A small-molecule ligand and the protein it binds are described below.
Small molecule (SMILES): Nc1nc2c(ncn2[C@@H]2O[C@H](CO[P](=O)(O)O[P](=O)(O)NP(=O)(O)O)[C@@H](O)[C@H]2O)c(=O)[nH]1

Sequence of chain 2.A:
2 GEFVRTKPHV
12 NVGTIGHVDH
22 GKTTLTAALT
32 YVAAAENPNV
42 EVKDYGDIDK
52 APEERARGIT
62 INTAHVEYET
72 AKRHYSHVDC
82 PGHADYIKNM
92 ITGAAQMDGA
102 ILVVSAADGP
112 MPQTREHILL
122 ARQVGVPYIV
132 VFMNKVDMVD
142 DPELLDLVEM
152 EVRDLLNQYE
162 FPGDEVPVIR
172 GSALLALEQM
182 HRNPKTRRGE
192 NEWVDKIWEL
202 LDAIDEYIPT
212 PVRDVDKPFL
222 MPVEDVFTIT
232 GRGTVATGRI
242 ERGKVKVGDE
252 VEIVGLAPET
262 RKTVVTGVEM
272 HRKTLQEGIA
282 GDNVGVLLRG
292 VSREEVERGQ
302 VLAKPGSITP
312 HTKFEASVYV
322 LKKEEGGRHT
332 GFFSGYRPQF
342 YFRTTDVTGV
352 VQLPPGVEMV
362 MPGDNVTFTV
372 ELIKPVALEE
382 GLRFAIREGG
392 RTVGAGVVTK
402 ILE

Binding-site contacts:
Ligand atom N1 contacts residue ASP138 of chain 2.A at 2.8 Å (salt-bridge).
Ligand atom O2B contacts residue THR24 of chain 2.A at 2.8 Å (h-bond).
Ligand atom C5 contacts residue LEU175 of chain 2.A at 3.4 Å (hydrophobic).
Ligand atom O6 contacts residue ASN135 of chain 2.A at 3.1 Å (h-bond).
Ligand atom N2 contacts residue MET139 of chain 2.A at 3.2 Å.
Ligand atom O1B contacts residue GLY22 of chain 2.A at 3.0 Å (h-bond).
Ligand atom PG contacts residue MG1 of chain 2.C at 3.1 Å.
Ligand atom PG contacts residue LYS23 of chain 2.A at 3.5 Å.
Ligand atom O1G contacts residue THR61 of chain 2.A at 3.0 Å (h-bond).
Ligand atom C6 contacts residue SER173 of chain 2.A at 3.5 Å.
Ligand atom O6 contacts residue SER173 of chain 2.A at 2.7 Å (h-bond).
Ligand atom O6 contacts residue ASP138 of chain 2.A at 3.4 Å (salt-bridge).
Ligand atom O2A contacts residue TYR46 of chain 2.A at 2.7 Å (h-bond).
Ligand atom O3G contacts residue THR61 of chain 2.A at 3.1 Å (h-bond).
Ligand atom O4' contacts residue LYS136 of chain 2.A at 3.1 Å (salt-bridge).
Ligand atom O2G contacts residue VAL19 of chain 2.A at 3.2 Å.
Ligand atom PB contacts residue LYS23 of chain 2.A at 3.5 Å.
Ligand atom O2G contacts residue ASP20 of chain 2.A at 3.2 Å (salt-bridge).
Ligand atom O1A contacts residue GLY22 of chain 2.A at 3.5 Å.
Ligand atom C5' contacts residue ASP20 of chain 2.A at 3.4 Å.
Ligand atom C6 contacts residue LEU175 of chain 2.A at 3.4 Å (hydrophobic).
Ligand atom O1A contacts residue THR24 of chain 2.A at 3.4 Å (h-bond).
Ligand atom O3A contacts residue GLY22 of chain 2.A at 3.1 Å (h-bond).
Ligand atom O2B contacts residue MG1 of chain 2.C at 2.2 Å.
Ligand atom O6 contacts residue LEU175 of chain 2.A at 3.2 Å (h-bond).
Ligand atom O2G contacts residue GLY83 of chain 2.A at 3.0 Å (h-bond).
Ligand atom C8 contacts residue THR25 of chain 2.A at 3.5 Å.
Ligand atom O2B contacts residue LYS23 of chain 2.A at 3.4 Å (salt-bridge).
Ligand atom N7 contacts residue ASN135 of chain 2.A at 3.0 Å (h-bond).
Ligand atom N3B contacts residue MG1 of chain 2.C at 3.3 Å.
Ligand atom O1B contacts residue HIS21 of chain 2.A at 3.4 Å (h-bond).
Ligand atom O2G contacts residue LYS23 of chain 2.A at 2.6 Å (salt-bridge).
Ligand atom O1A contacts residue THR25 of chain 2.A at 2.6 Å (h-bond).
Ligand atom O1B contacts residue LYS23 of chain 2.A at 2.6 Å (salt-bridge).
Ligand atom PB contacts residue MG1 of chain 2.C at 3.3 Å.
Ligand atom O1G contacts residue MG1 of chain 2.C at 1.9 Å.
Ligand atom N3B contacts residue ASP20 of chain 2.A at 3.2 Å (salt-bridge).
Ligand atom O6 contacts residue ALA174 of chain 2.A at 3.1 Å (h-bond).
Ligand atom O3G contacts residue ILE60 of chain 2.A at 3.4 Å.
Ligand atom N2 contacts residue ASP138 of chain 2.A at 2.8 Å (salt-bridge).